The small molecule below binds the protein below.
Small molecule (SMILES): Nc1ccn([C@@H]2O[C@H](CO[P](=O)(O)O[C@H]3[C@@H](O)[C@H](n4cnc5cncnc54)O[C@@H]3CO[P](=O)(O)O[C@H]3[C@@H](O)[C@H](n4ccc(=O)[nH]c4=O)O[C@@H]3CO[P](=O)(O)O[C@H]3[C@@H](O)[C@H](n4ccc(N)nc4=O)O[C@@H]3CO[P](=O)(O)O[C@H]3[C@@H](O)[C@H](n4cnc5c(N)ncnc54)O[C@@H]3CO[P](=O)(O)O[C@H]3[C@@H](O)[C@H](n4cnc5c(=O)nc(N)[nH]c54)O[C@@H]3CO)[C@@H](O[P](=O)(O)OC[C@H]3O[C@@H](n4cnc5c(=O)nc(N)[nH]c54)[C@H](O)[C@@H]3O[P](=O)(O)OC[C@H]3O[C@@H](n4cnc5c(=O)nc(N)[nH]c54)[C@H](O)[C@@H]3O)[C@H]2O)c(=O)n1

Binding-site contacts:
Ligand atom C2 contacts residue HIS56 of chain 1.G at 3.2 Å.
Ligand atom C4 contacts residue GLY25 of chain 1.G at 3.5 Å.
Ligand atom C6 contacts residue HIS56 of chain 1.G at 3.2 Å.
Ligand atom O4 contacts residue ALA105 of chain 1.G at 3.4 Å.
Ligand atom C4 contacts residue ARG152 of chain 1.G at 3.6 Å.
Ligand atom C5 contacts residue SER141 of chain 1.G at 3.4 Å.
Ligand atom C4 contacts residue ILE29 of chain 1.G at 3.4 Å (hydrophobic).
Ligand atom C4 contacts residue SER141 of chain 1.G at 3.3 Å.
Ligand atom N7 contacts residue ARG152 of chain 1.G at 2.7 Å (salt-bridge).
Ligand atom O4' contacts residue VAL27 of chain 1.G at 3.5 Å.
Ligand atom OP2 contacts residue ARG152 of chain 1.G at 2.7 Å (salt-bridge).
Ligand atom O2 contacts residue LYS155 of chain 1.G at 3.3 Å (salt-bridge).
Ligand atom C6 contacts residue ILE29 of chain 1.G at 3.6 Å (hydrophobic).
Ligand atom C8 contacts residue ARG152 of chain 1.G at 3.1 Å.
Ligand atom C5 contacts residue ILE29 of chain 1.G at 3.3 Å (hydrophobic).
Ligand atom O4 contacts residue SER141 of chain 1.G at 2.6 Å (h-bond).
Ligand atom O2 contacts residue ASP106 of chain 1.G at 3.4 Å (salt-bridge).
Ligand atom O4' contacts residue PHE148 of chain 1.G at 3.4 Å.
Ligand atom C2 contacts residue ASP106 of chain 1.G at 3.5 Å.
Ligand atom C6 contacts residue ARG152 of chain 1.G at 3.6 Å.
Ligand atom C5 contacts residue GLY25 of chain 1.G at 3.5 Å.
Ligand atom C2 contacts residue LEU144 of chain 1.G at 3.6 Å (hydrophobic).
Ligand atom N1 contacts residue LEU151 of chain 1.G at 3.6 Å.
Ligand atom N4 contacts residue GLY25 of chain 1.G at 2.6 Å (h-bond).
Ligand atom N1 contacts residue HIS56 of chain 1.G at 2.9 Å (h-bond).
Ligand atom C8 contacts residue LEU83 of chain 1.G at 3.4 Å (hydrophobic).
Ligand atom O6 contacts residue ARG152 of chain 1.G at 2.7 Å (salt-bridge).
Ligand atom N3 contacts residue ASP106 of chain 1.G at 2.9 Å (salt-bridge).
Ligand atom N7 contacts residue LEU83 of chain 1.G at 3.4 Å.
Ligand atom C5 contacts residue ARG152 of chain 1.G at 3.6 Å.
Ligand atom O6 contacts residue PHE148 of chain 1.G at 3.5 Å.
Ligand atom O3' contacts residue LYS155 of chain 1.G at 3.5 Å (salt-bridge).
Ligand atom O2' contacts residue LYS155 of chain 1.G at 3.2 Å (salt-bridge).
Ligand atom C2 contacts residue LEU151 of chain 1.G at 3.5 Å (hydrophobic).
Ligand atom OP2 contacts residue ARG47 of chain 1.G at 2.8 Å (salt-bridge).
Ligand atom C5' contacts residue PHE148 of chain 1.G at 3.6 Å (hydrophobic).
Ligand atom C6 contacts residue PHE148 of chain 1.G at 3.5 Å (hydrophobic).
Ligand atom N1 contacts residue LEU144 of chain 1.G at 3.5 Å.
Ligand atom C4' contacts residue PHE148 of chain 1.G at 3.4 Å (hydrophobic).
Ligand atom O2 contacts residue ASP107 of chain 1.G at 3.4 Å.

Sequence of chain 1.G:
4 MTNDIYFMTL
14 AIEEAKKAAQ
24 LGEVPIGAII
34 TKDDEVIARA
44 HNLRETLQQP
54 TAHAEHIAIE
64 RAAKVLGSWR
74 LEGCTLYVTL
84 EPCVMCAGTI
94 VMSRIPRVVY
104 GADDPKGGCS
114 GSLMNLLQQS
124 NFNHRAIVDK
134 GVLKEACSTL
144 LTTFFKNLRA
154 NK